Binding-site contacts:
Ligand atom N6 contacts residue GLU98 of chain 1.D at 3.9 Å.
Ligand atom N9 contacts residue GLU98 of chain 1.D at 3.2 Å (salt-bridge).
Ligand atom N1 contacts residue ARG68 of chain 1.D at 4.2 Å.
Ligand atom N7 contacts residue GLU98 of chain 1.D at 3.2 Å.
Ligand atom C4 contacts residue GLU98 of chain 1.D at 3.3 Å.
Ligand atom O4' contacts residue ARG68 of chain 1.D at 4.3 Å.
Ligand atom C2 contacts residue ASN102 of chain 1.D at 3.9 Å.
Ligand atom C6 contacts residue GLU98 of chain 1.D at 4.1 Å.
Ligand atom N3 contacts residue GLU98 of chain 1.D at 4.0 Å.
Ligand atom O4' contacts residue GLU98 of chain 1.D at 3.5 Å (salt-bridge).
Ligand atom C5 contacts residue GLU98 of chain 1.D at 3.4 Å.
Ligand atom N6 contacts residue ASN102 of chain 1.D at 2.8 Å (h-bond).
Ligand atom C5 contacts residue ARG68 of chain 1.D at 4.5 Å.
Ligand atom C6 contacts residue ASN102 of chain 1.D at 3.7 Å.
Ligand atom C4 contacts residue ARG68 of chain 1.D at 4.0 Å.
Ligand atom C1' contacts residue GLU98 of chain 1.D at 3.8 Å.
Ligand atom N1 contacts residue ASN102 of chain 1.D at 3.0 Å (h-bond).
Ligand atom C2 contacts residue ARG68 of chain 1.D at 3.7 Å.
Ligand atom C8 contacts residue GLU98 of chain 1.D at 3.1 Å.
Ligand atom N3 contacts residue ARG68 of chain 1.D at 3.6 Å.

This protein binds this small molecule.
Small molecule (SMILES): Nc1ncnc2c1ncn2[C@@H]1O[C@H](CO)[C@@H](O)[C@H]1O

Sequence of chain 1.D:
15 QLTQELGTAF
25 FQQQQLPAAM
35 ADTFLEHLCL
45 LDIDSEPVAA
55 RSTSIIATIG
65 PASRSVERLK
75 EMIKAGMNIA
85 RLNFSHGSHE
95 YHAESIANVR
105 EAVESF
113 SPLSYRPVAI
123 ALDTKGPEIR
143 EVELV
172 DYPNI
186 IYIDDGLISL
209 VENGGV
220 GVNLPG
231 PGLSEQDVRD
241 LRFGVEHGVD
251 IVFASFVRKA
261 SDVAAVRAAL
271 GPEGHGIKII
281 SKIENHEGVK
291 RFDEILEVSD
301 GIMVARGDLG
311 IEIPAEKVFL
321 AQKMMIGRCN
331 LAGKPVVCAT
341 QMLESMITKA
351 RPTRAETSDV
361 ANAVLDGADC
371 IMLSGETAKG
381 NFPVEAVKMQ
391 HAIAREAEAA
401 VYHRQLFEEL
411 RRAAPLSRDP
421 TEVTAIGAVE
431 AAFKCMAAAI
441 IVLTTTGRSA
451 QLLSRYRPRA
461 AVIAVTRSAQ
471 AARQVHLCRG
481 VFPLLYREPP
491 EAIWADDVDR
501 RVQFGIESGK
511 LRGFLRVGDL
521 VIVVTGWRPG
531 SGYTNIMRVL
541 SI